Sequence of chain 1.C:
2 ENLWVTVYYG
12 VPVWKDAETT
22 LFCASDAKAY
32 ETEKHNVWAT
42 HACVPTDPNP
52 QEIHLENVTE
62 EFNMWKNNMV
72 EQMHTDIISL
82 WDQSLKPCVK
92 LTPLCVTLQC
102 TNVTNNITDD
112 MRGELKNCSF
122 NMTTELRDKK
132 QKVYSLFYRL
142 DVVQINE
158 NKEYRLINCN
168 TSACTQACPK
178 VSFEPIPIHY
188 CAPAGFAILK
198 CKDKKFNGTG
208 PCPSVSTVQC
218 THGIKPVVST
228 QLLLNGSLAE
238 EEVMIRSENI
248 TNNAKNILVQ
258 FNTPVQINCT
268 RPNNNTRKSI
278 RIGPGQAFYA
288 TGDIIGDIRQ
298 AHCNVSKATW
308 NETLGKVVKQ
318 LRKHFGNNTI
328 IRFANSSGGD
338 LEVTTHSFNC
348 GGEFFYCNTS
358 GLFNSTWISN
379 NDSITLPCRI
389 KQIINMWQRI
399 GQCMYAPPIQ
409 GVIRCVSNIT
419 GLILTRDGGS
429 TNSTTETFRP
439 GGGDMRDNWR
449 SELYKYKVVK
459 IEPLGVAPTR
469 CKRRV

Binding-site contacts:
Ligand atom C7 contacts residue GLY16 of chain 1.A at 4.4 Å.
Ligand atom C8 contacts residue SER17 of chain 1.A at 3.5 Å.
Ligand atom C3 contacts residue ASN58 of chain 1.C at 3.8 Å.
Ligand atom C8 contacts residue GLY16 of chain 1.A at 3.6 Å.
Ligand atom O7 contacts residue GLU57 of chain 1.C at 2.7 Å (salt-bridge).
Ligand atom C5 contacts residue ASN58 of chain 1.C at 3.6 Å.
Ligand atom C4 contacts residue ASN58 of chain 1.C at 4.2 Å.
Ligand atom O5 contacts residue ASN58 of chain 1.C at 2.3 Å (h-bond).
Ligand atom C8 contacts residue GLU57 of chain 1.C at 3.5 Å.
Ligand atom C8 contacts residue ASN58 of chain 1.C at 3.7 Å.
Ligand atom N2 contacts residue GLY16 of chain 1.A at 4.0 Å.
Ligand atom O7 contacts residue ASN58 of chain 1.C at 3.4 Å.
Ligand atom C2 contacts residue ASN58 of chain 1.C at 2.5 Å.
Ligand atom C1 contacts residue ASN58 of chain 1.C at 1.4 Å.
Ligand atom N2 contacts residue ASN58 of chain 1.C at 3.0 Å (h-bond).
Ligand atom C7 contacts residue GLU57 of chain 1.C at 3.7 Å.
Ligand atom C7 contacts residue ASN58 of chain 1.C at 3.2 Å.
Ligand atom N2 contacts residue SER17 of chain 1.A at 4.4 Å.

This protein binds this small molecule.
Small molecule (SMILES): CC(=O)N[C@H]1[C@H](O[C@H]2[C@H](O)[C@@H](NC(C)=O)CO[C@@H]2CO)O[C@H](CO)[C@@H](O)[C@@H]1O

Sequence of chain 1.A:
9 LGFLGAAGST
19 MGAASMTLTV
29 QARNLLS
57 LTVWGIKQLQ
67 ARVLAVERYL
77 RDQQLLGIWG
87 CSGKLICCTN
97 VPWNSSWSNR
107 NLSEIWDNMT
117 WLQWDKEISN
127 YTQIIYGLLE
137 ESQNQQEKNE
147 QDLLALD